Binding-site contacts:
Ligand atom O6 contacts residue GLU206 of chain 2.D at 3.1 Å (salt-bridge).
Ligand atom O7 contacts residue LYS241 of chain 2.D at 3.1 Å (salt-bridge).
Ligand atom N2 contacts residue ILE168 of chain 2.D at 4.1 Å.
Ligand atom C8 contacts residue ASN203 of chain 2.D at 4.3 Å.
Ligand atom C6 contacts residue THR205 of chain 2.D at 4.3 Å.
Ligand atom C8 contacts residue ILE168 of chain 2.D at 3.6 Å (hydrophobic).
Ligand atom O7 contacts residue GLN201 of chain 2.D at 4.2 Å.
Ligand atom C8 contacts residue GLU206 of chain 2.D at 3.4 Å.
Ligand atom C8 contacts residue THR162 of chain 2.D at 4.4 Å.
Ligand atom C6 contacts residue GLU206 of chain 2.D at 4.2 Å.
Ligand atom C7 contacts residue ASN203 of chain 2.D at 3.3 Å.
Ligand atom C1 contacts residue ASN203 of chain 2.D at 1.4 Å.
Ligand atom N2 contacts residue ASN203 of chain 2.D at 2.8 Å (h-bond).
Ligand atom C3 contacts residue ASN203 of chain 2.D at 3.6 Å.
Ligand atom C7 contacts residue GLU206 of chain 2.D at 4.4 Å.
Ligand atom C7 contacts residue GLN201 of chain 2.D at 4.4 Å.
Ligand atom C2 contacts residue ASN203 of chain 2.D at 2.2 Å.
Ligand atom C4 contacts residue ASN203 of chain 2.D at 4.2 Å.
Ligand atom C1 contacts residue THR205 of chain 2.D at 3.3 Å.
Ligand atom O5 contacts residue THR205 of chain 2.D at 3.4 Å (h-bond).
Ligand atom C5 contacts residue THR205 of chain 2.D at 3.7 Å.
Ligand atom C7 contacts residue ILE168 of chain 2.D at 4.5 Å (hydrophobic).
Ligand atom C5 contacts residue ASN203 of chain 2.D at 3.6 Å.
Ligand atom O5 contacts residue ASN203 of chain 2.D at 2.3 Å (h-bond).
Ligand atom O7 contacts residue THR205 of chain 2.D at 4.0 Å.
Ligand atom C7 contacts residue LYS241 of chain 2.D at 4.3 Å.
Ligand atom C1 contacts residue ILE168 of chain 2.D at 4.2 Å (hydrophobic).
Ligand atom C8 contacts residue GLN201 of chain 2.D at 3.6 Å.
Ligand atom O6 contacts residue THR205 of chain 2.D at 3.5 Å.
Ligand atom O7 contacts residue ASN203 of chain 2.D at 3.6 Å.

This protein binds this small molecule.
Small molecule (SMILES): CC(=O)N[C@H]1[C@H](O[C@H]2[C@H](O)[C@@H](NC(C)=O)CO[C@@H]2CO)O[C@H](CO)[C@@H](O)[C@@H]1O

Sequence of chain 2.D:
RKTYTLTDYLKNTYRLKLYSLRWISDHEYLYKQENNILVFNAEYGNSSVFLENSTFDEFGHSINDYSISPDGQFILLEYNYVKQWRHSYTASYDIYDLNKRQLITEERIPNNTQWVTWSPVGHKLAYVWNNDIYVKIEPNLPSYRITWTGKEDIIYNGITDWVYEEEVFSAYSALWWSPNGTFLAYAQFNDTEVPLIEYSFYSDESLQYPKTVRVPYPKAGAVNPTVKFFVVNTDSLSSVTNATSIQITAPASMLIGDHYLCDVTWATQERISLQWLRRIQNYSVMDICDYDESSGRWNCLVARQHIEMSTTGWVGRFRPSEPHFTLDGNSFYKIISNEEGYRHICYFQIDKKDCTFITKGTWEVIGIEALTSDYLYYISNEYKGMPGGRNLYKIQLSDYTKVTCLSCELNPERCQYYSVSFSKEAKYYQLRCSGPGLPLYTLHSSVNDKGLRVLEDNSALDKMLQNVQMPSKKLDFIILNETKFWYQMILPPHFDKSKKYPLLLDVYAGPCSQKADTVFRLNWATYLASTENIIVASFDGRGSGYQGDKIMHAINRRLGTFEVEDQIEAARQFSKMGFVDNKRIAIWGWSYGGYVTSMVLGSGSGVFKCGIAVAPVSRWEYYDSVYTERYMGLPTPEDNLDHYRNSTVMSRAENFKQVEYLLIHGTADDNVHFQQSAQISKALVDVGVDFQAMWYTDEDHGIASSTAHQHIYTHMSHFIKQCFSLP